Binding-site contacts:
Ligand atom N contacts residue GLU166 of chain 1.A at 3.8 Å.
Ligand atom C4 contacts residue HIS163 of chain 1.A at 3.3 Å.
Ligand atom C13 contacts residue ARG188 of chain 1.A at 3.7 Å.
Ligand atom C9 contacts residue ASN142 of chain 1.A at 3.6 Å.
Ligand atom N1 contacts residue CYS145 of chain 1.A at 3.7 Å.
Ligand atom C14 contacts residue MET165 of chain 1.A at 3.8 Å (hydrophobic).
Ligand atom O contacts residue MET165 of chain 1.A at 3.4 Å.
Ligand atom C15 contacts residue MET165 of chain 1.A at 3.5 Å (hydrophobic).
Ligand atom C2 contacts residue ASN142 of chain 1.A at 3.7 Å.
Ligand atom C3 contacts residue HIS163 of chain 1.A at 3.8 Å.
Ligand atom C15 contacts residue MET49 of chain 1.A at 3.5 Å (hydrophobic).
Ligand atom C2 contacts residue LEU141 of chain 1.A at 3.5 Å (hydrophobic).
Ligand atom N contacts residue HIS163 of chain 1.A at 2.7 Å (h-bond).
Ligand atom CL contacts residue HIS41 of chain 1.A at 3.2 Å.
Ligand atom C16 contacts residue MET165 of chain 1.A at 3.7 Å (hydrophobic).
Ligand atom O1 contacts residue ASN142 of chain 1.A at 2.8 Å (h-bond).
Ligand atom O contacts residue GLU166 of chain 1.A at 3.1 Å (salt-bridge).
Ligand atom C4 contacts residue CYS145 of chain 1.A at 3.7 Å (hydrophobic).
Ligand atom N contacts residue SER144 of chain 1.A at 3.9 Å.
Ligand atom C1 contacts residue ASN142 of chain 1.A at 3.9 Å.
Ligand atom C4 contacts residue MET165 of chain 1.A at 3.9 Å (hydrophobic).
Ligand atom C3 contacts residue LEU141 of chain 1.A at 3.8 Å (hydrophobic).
Ligand atom C2 contacts residue PHE140 of chain 1.A at 3.7 Å (hydrophobic).
Ligand atom C3 contacts residue GLU166 of chain 1.A at 3.7 Å.
Ligand atom C14 contacts residue ARG188 of chain 1.A at 3.6 Å.
Ligand atom C14 contacts residue MET49 of chain 1.A at 3.4 Å (hydrophobic).
Ligand atom C4 contacts residue GLU166 of chain 1.A at 3.7 Å.
Ligand atom CL contacts residue HIS164 of chain 1.A at 3.7 Å.
Ligand atom N contacts residue PHE140 of chain 1.A at 3.8 Å.
Ligand atom C contacts residue ASN142 of chain 1.A at 3.7 Å.
Ligand atom C1 contacts residue GLU166 of chain 1.A at 3.8 Å.
Ligand atom C2 contacts residue GLU166 of chain 1.A at 3.4 Å.
Ligand atom C3 contacts residue PHE140 of chain 1.A at 3.3 Å (hydrophobic).
Ligand atom CL contacts residue MET49 of chain 1.A at 3.9 Å.
Ligand atom CL contacts residue ASP187 of chain 1.A at 3.2 Å.
Ligand atom C16 contacts residue HIS164 of chain 1.A at 3.4 Å.
Ligand atom CL contacts residue MET165 of chain 1.A at 3.8 Å.
Ligand atom C13 contacts residue GLN189 of chain 1.A at 3.6 Å.
Ligand atom C15 contacts residue HIS164 of chain 1.A at 3.9 Å.
Ligand atom C contacts residue GLU166 of chain 1.A at 3.7 Å.

The protein below binds the small molecule below.
Small molecule (SMILES): Cc1ccncc1NC(=O)C1(c2cccc(Cl)c2)CC(=O)C1

Sequence of chain 1.A:
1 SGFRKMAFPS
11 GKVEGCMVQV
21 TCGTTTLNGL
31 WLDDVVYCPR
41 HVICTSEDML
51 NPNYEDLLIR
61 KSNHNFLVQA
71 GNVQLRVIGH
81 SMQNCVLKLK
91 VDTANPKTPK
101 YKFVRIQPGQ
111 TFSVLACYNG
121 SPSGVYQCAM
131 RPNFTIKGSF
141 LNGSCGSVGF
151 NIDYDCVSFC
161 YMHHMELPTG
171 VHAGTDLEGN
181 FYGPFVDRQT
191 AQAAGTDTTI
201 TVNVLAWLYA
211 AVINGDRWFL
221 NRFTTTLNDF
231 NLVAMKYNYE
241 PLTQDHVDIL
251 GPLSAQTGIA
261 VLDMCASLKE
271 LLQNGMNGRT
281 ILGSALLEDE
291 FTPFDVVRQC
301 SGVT

Sequence of chain 2.A:
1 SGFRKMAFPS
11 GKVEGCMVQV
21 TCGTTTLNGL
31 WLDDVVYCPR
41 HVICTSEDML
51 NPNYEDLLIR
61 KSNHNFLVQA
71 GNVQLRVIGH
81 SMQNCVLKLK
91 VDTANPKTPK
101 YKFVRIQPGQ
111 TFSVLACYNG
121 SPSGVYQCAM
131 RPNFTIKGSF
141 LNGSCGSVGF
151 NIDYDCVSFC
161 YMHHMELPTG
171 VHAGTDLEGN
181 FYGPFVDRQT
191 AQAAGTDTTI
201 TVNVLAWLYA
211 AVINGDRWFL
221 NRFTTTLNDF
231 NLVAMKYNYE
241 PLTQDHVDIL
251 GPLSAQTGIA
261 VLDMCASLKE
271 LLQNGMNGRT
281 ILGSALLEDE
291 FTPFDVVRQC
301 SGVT